Sequence of chain 1.A:
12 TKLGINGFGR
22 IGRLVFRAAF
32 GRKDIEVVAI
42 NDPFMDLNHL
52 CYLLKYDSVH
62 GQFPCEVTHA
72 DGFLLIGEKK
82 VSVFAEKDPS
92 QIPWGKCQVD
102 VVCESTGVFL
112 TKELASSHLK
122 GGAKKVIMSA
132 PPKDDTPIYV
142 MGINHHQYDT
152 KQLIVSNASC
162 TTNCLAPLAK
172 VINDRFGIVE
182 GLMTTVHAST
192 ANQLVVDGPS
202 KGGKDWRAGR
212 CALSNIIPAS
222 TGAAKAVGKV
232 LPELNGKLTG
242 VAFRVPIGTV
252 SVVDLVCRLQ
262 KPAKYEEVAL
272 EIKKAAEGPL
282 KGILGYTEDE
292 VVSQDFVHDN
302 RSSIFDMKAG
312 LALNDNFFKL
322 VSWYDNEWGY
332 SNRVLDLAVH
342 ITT

A protein and the small-molecule ligand that binds it are described below.
Small molecule (SMILES): NCCc1ccc(S(=O)(=O)F)cc1

Binding-site contacts:
Ligand atom C6 contacts residue NAD1 of chain 1.E at 3.7 Å.
Ligand atom C3 contacts residue NAD1 of chain 1.E at 3.3 Å.
Ligand atom C5 contacts residue ASN193 of chain 1.A at 4.1 Å.
Ligand atom N8 contacts residue ALA192 of chain 1.A at 4.3 Å.
Ligand atom C2 contacts residue ASN193 of chain 1.A at 4.1 Å.
Ligand atom C7 contacts residue THR107 of chain 1.A at 4.2 Å.
Ligand atom C1 contacts residue ASN193 of chain 1.A at 4.0 Å.
Ligand atom O1S contacts residue ARG245 of chain 1.A at 4.0 Å.
Ligand atom C4 contacts residue ASN193 of chain 1.A at 4.3 Å.
Ligand atom C2 contacts residue ALA192 of chain 1.A at 4.3 Å (hydrophobic).
Ligand atom O1S contacts residue THR191 of chain 1.A at 3.2 Å (h-bond).
Ligand atom C2 contacts residue NAD1 of chain 1.E at 3.6 Å.
Ligand atom N8 contacts residue NAD1 of chain 1.E at 2.6 Å (h-bond).
Ligand atom C8 contacts residue ALA192 of chain 1.A at 4.1 Å (hydrophobic).
Ligand atom O1S contacts residue ASN193 of chain 1.A at 3.0 Å (h-bond).
Ligand atom S contacts residue ASN193 of chain 1.A at 4.1 Å.
Ligand atom C6 contacts residue ASN193 of chain 1.A at 4.1 Å.
Ligand atom C3 contacts residue ASN193 of chain 1.A at 4.0 Å.
Ligand atom C7 contacts residue NAD1 of chain 1.E at 4.0 Å.
Ligand atom C8 contacts residue ASN193 of chain 1.A at 4.2 Å.
Ligand atom O2S contacts residue NAD1 of chain 1.E at 2.7 Å (h-bond).
Ligand atom O2S contacts residue THR191 of chain 1.A at 4.3 Å.
Ligand atom C4 contacts residue NAD1 of chain 1.E at 4.0 Å.
Ligand atom S contacts residue NAD1 of chain 1.E at 3.2 Å (h-bond).
Ligand atom C3 contacts residue ALA192 of chain 1.A at 4.1 Å (hydrophobic).
Ligand atom F contacts residue NAD1 of chain 1.E at 3.1 Å.
Ligand atom C1 contacts residue NAD1 of chain 1.E at 3.4 Å.
Ligand atom C2 contacts residue THR191 of chain 1.A at 4.3 Å.
Ligand atom S contacts residue THR191 of chain 1.A at 4.4 Å.
Ligand atom C8 contacts residue NAD1 of chain 1.E at 3.5 Å.
Ligand atom C5 contacts residue NAD1 of chain 1.E at 4.2 Å.